A small-molecule ligand and the protein it binds are described below.
Small molecule (SMILES): CC(=O)N[C@@H]1[C@@H](O)[C@H](O)[C@@H](CO)O[C@H]1O

Sequence of chain 2.A:
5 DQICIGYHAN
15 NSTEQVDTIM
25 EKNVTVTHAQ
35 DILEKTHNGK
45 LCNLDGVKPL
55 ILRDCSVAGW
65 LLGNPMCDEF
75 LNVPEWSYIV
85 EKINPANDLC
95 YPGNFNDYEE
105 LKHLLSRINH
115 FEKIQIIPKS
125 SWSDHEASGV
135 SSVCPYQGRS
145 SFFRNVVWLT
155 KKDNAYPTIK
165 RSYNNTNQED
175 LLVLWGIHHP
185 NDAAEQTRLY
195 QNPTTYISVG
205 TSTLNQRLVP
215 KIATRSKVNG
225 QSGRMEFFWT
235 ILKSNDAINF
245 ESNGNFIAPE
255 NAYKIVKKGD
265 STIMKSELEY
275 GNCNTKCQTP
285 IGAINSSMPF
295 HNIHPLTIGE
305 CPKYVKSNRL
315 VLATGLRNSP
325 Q

Binding-site contacts:
Ligand atom C4 contacts residue ASN15 of chain 2.A at 4.0 Å.
Ligand atom C2 contacts residue ASN15 of chain 2.A at 2.6 Å.
Ligand atom C1 contacts residue ASN15 of chain 2.A at 1.4 Å.
Ligand atom O5 contacts residue ASN15 of chain 2.A at 2.4 Å (h-bond).
Ligand atom C5 contacts residue ASN15 of chain 2.A at 3.3 Å.
Ligand atom C3 contacts residue ASN15 of chain 2.A at 3.5 Å.
Ligand atom C7 contacts residue ASN15 of chain 2.A at 4.0 Å.
Ligand atom N2 contacts residue ASN15 of chain 2.A at 2.9 Å (h-bond).